Sequence of chain 1.C:
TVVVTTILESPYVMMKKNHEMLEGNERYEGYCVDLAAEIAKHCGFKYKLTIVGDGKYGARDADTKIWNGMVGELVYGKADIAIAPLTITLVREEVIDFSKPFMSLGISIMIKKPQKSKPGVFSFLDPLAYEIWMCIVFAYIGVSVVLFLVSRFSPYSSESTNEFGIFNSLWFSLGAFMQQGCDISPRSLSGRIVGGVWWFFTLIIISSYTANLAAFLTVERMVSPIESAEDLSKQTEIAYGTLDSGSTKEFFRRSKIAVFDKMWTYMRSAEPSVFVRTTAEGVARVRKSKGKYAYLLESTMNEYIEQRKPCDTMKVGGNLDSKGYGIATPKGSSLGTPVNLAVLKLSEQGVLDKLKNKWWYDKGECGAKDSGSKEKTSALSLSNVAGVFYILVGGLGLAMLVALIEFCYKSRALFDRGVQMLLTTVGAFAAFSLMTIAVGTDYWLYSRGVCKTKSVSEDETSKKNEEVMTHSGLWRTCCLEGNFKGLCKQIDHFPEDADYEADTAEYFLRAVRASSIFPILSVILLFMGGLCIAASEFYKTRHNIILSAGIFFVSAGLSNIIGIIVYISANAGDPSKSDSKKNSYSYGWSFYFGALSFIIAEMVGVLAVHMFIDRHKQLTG

The protein below binds the small molecule below.
Small molecule (SMILES): N[C@@H](CCC(=O)O)C(=O)O

Binding-site contacts:
Ligand atom OXT contacts residue ARG476 of chain 1.C at 3.2 Å (salt-bridge).
Ligand atom N contacts residue PRO469 of chain 1.C at 3.8 Å.
Ligand atom OE2 contacts residue LEU641 of chain 1.C at 3.6 Å.
Ligand atom O contacts residue THR471 of chain 1.C at 4.5 Å.
Ligand atom OXT contacts residue TYR441 of chain 1.C at 3.2 Å.
Ligand atom CG contacts residue GLY644 of chain 1.C at 4.4 Å.
Ligand atom CB contacts residue MET699 of chain 1.C at 4.2 Å (hydrophobic).
Ligand atom CD contacts residue GLU696 of chain 1.C at 4.2 Å.
Ligand atom OE2 contacts residue GLY644 of chain 1.C at 3.4 Å.
Ligand atom OXT contacts residue LEU470 of chain 1.C at 3.9 Å.
Ligand atom OE1 contacts residue GLU696 of chain 1.C at 3.1 Å (salt-bridge).
Ligand atom C contacts residue SER645 of chain 1.C at 3.4 Å.
Ligand atom O contacts residue TYR441 of chain 1.C at 3.7 Å.
Ligand atom O contacts residue GLY644 of chain 1.C at 3.5 Å.
Ligand atom OE2 contacts residue SER645 of chain 1.C at 4.0 Å.
Ligand atom OXT contacts residue THR471 of chain 1.C at 4.0 Å.
Ligand atom CA contacts residue SER645 of chain 1.C at 3.6 Å.
Ligand atom CA contacts residue THR471 of chain 1.C at 3.3 Å.
Ligand atom CA contacts residue GLU696 of chain 1.C at 4.4 Å.
Ligand atom CD contacts residue LEU641 of chain 1.C at 4.1 Å (hydrophobic).
Ligand atom CG contacts residue TYR441 of chain 1.C at 3.6 Å (hydrophobic).
Ligand atom OE1 contacts residue THR646 of chain 1.C at 2.6 Å (h-bond).
Ligand atom CB contacts residue TYR441 of chain 1.C at 3.9 Å (hydrophobic).
Ligand atom C contacts residue TYR441 of chain 1.C at 3.7 Å (hydrophobic).
Ligand atom CD contacts residue SER645 of chain 1.C at 4.4 Å.
Ligand atom OXT contacts residue SER645 of chain 1.C at 4.2 Å.
Ligand atom N contacts residue THR471 of chain 1.C at 2.5 Å (h-bond).
Ligand atom N contacts residue SER645 of chain 1.C at 4.2 Å.
Ligand atom CB contacts residue GLU696 of chain 1.C at 4.5 Å.
Ligand atom O contacts residue THR646 of chain 1.C at 4.5 Å.
Ligand atom OE2 contacts residue THR646 of chain 1.C at 3.3 Å (h-bond).
Ligand atom CG contacts residue LEU641 of chain 1.C at 3.8 Å (hydrophobic).
Ligand atom CD contacts residue GLY644 of chain 1.C at 4.2 Å.
Ligand atom C contacts residue THR471 of chain 1.C at 3.8 Å.
Ligand atom OXT contacts residue PRO469 of chain 1.C at 4.2 Å.
Ligand atom O contacts residue SER645 of chain 1.C at 2.7 Å (h-bond).
Ligand atom CD contacts residue THR646 of chain 1.C at 3.3 Å.
Ligand atom C contacts residue ARG476 of chain 1.C at 3.7 Å.
Ligand atom N contacts residue TYR723 of chain 1.C at 3.4 Å.
Ligand atom O contacts residue ARG476 of chain 1.C at 3.2 Å (salt-bridge).